Sequence of chain 3.I:
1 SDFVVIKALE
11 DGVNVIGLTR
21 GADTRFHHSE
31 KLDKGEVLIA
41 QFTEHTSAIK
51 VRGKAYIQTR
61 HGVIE

Sequence of chain 1.G:
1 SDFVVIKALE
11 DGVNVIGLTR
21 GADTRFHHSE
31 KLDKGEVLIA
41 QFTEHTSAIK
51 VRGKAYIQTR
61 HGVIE

This small molecule binds to this protein.
Small molecule (SMILES): N[C@@H](Cc1c[nH]c2ccccc12)C(=O)O

Binding-site contacts:
Ligand atom CA contacts residue SER47 of chain 3.I at 3.9 Å.
Ligand atom NE1 contacts residue ALA40 of chain 1.G at 3.8 Å.
Ligand atom O contacts residue THR19 of chain 3.I at 4.0 Å.
Ligand atom OXT contacts residue GLY21 of chain 3.I at 3.8 Å.
Ligand atom CH2 contacts residue GLY17 of chain 1.G at 3.6 Å.
Ligand atom CA contacts residue THR24 of chain 3.I at 3.2 Å.
Ligand atom CD2 contacts residue THR46 of chain 1.G at 4.0 Å.
Ligand atom C contacts residue THR46 of chain 1.G at 3.9 Å.
Ligand atom OXT contacts residue THR43 of chain 1.G at 2.6 Å (h-bond).
Ligand atom N contacts residue THR24 of chain 3.I at 2.8 Å (h-bond).
Ligand atom CB contacts residue THR24 of chain 3.I at 3.6 Å.
Ligand atom CG contacts residue SER47 of chain 3.I at 3.8 Å.
Ligand atom N contacts residue THR19 of chain 3.I at 2.8 Å (h-bond).
Ligand atom CE2 contacts residue GLN41 of chain 1.G at 3.9 Å.
Ligand atom CZ2 contacts residue THR46 of chain 1.G at 3.9 Å.
Ligand atom CE3 contacts residue HIS27 of chain 1.G at 4.0 Å.
Ligand atom N contacts residue GLY21 of chain 3.I at 2.8 Å (h-bond).
Ligand atom CD1 contacts residue SER47 of chain 3.I at 3.5 Å.
Ligand atom CA contacts residue GLY21 of chain 3.I at 3.5 Å.
Ligand atom C contacts residue SER47 of chain 3.I at 3.5 Å.
Ligand atom N contacts residue ASP23 of chain 3.I at 3.0 Å (salt-bridge).
Ligand atom OXT contacts residue THR46 of chain 1.G at 2.8 Å (h-bond).
Ligand atom CD1 contacts residue THR43 of chain 1.G at 3.9 Å.
Ligand atom C contacts residue THR43 of chain 1.G at 3.5 Å.
Ligand atom O contacts residue SER47 of chain 3.I at 2.9 Å (h-bond).
Ligand atom CA contacts residue THR19 of chain 3.I at 3.8 Å.
Ligand atom OXT contacts residue HIS45 of chain 1.G at 3.8 Å.
Ligand atom CZ3 contacts residue HIS28 of chain 1.G at 4.0 Å.
Ligand atom CE3 contacts residue HIS28 of chain 1.G at 4.0 Å.
Ligand atom CD1 contacts residue GLN41 of chain 1.G at 3.6 Å.
Ligand atom CZ2 contacts residue ALA40 of chain 1.G at 3.9 Å (hydrophobic).
Ligand atom CZ2 contacts residue ILE49 of chain 1.G at 3.9 Å (hydrophobic).
Ligand atom CB contacts residue THR19 of chain 3.I at 3.7 Å.
Ligand atom CZ3 contacts residue GLY17 of chain 1.G at 3.6 Å.
Ligand atom O contacts residue ARG20 of chain 3.I at 3.5 Å.
Ligand atom NE1 contacts residue GLN41 of chain 1.G at 2.8 Å (h-bond).
Ligand atom O contacts residue THR43 of chain 1.G at 3.6 Å.
Ligand atom O contacts residue GLY21 of chain 3.I at 3.0 Å (h-bond).
Ligand atom CB contacts residue SER47 of chain 3.I at 3.4 Å.
Ligand atom C contacts residue GLY21 of chain 3.I at 3.3 Å.